Binding-site contacts:
Ligand atom N2 contacts residue LEU158 of chain 2.A at 3.0 Å (h-bond).
Ligand atom C10 contacts residue PRO164 of chain 2.A at 3.8 Å (hydrophobic).
Ligand atom C13 contacts residue ILE153 of chain 2.A at 3.8 Å (hydrophobic).
Ligand atom O1 contacts residue SER152 of chain 2.A at 3.3 Å.
Ligand atom C7 contacts residue GLY160 of chain 2.A at 3.7 Å.
Ligand atom C1 contacts residue ASP197 of chain 1.A at 3.3 Å.
Ligand atom C13 contacts residue SER152 of chain 2.A at 3.8 Å.
Ligand atom C7 contacts residue GLY133 of chain 2.A at 3.7 Å.
Ligand atom N3 contacts residue VAL157 of chain 2.A at 3.9 Å.
Ligand atom N1 contacts residue GLU136 of chain 2.A at 2.9 Å (salt-bridge).
Ligand atom C3 contacts residue PRO109 of chain 2.A at 3.6 Å (hydrophobic).
Ligand atom C5 contacts residue LEU107 of chain 2.A at 3.9 Å (hydrophobic).
Ligand atom C9 contacts residue LEU107 of chain 2.A at 3.5 Å (hydrophobic).
Ligand atom C7 contacts residue GLY161 of chain 2.A at 3.7 Å.
Ligand atom C12 contacts residue LEU158 of chain 2.A at 3.5 Å (hydrophobic).
Ligand atom C1 contacts residue GLU136 of chain 2.A at 3.8 Å.
Ligand atom C10 contacts residue PRO109 of chain 2.A at 3.9 Å (hydrophobic).
Ligand atom C8 contacts residue LEU158 of chain 2.A at 3.8 Å (hydrophobic).
Ligand atom N4 contacts residue TYR156 of chain 2.A at 3.0 Å (h-bond).
Ligand atom N2 contacts residue GLY161 of chain 2.A at 3.8 Å.
Ligand atom C10 contacts residue SER108 of chain 2.A at 3.6 Å.
Ligand atom C5 contacts residue TYR106 of chain 2.A at 3.4 Å (hydrophobic).
Ligand atom C2 contacts residue PRO109 of chain 2.A at 3.9 Å (hydrophobic).
Ligand atom C10 contacts residue LEU107 of chain 2.A at 3.6 Å (hydrophobic).
Ligand atom N1 contacts residue ASP197 of chain 1.A at 2.7 Å (salt-bridge).
Ligand atom C3 contacts residue ASP197 of chain 1.A at 3.6 Å.
Ligand atom C2 contacts residue GLU136 of chain 2.A at 3.6 Å.
Ligand atom C4 contacts residue SER108 of chain 2.A at 3.8 Å.
Ligand atom C4 contacts residue PRO109 of chain 2.A at 3.7 Å (hydrophobic).
Ligand atom N4 contacts residue GLY154 of chain 2.A at 2.9 Å (h-bond).
Ligand atom N3 contacts residue LEU158 of chain 2.A at 2.9 Å (h-bond).
Ligand atom C12 contacts residue TYR156 of chain 2.A at 3.5 Å (hydrophobic).
Ligand atom N2 contacts residue GLY160 of chain 2.A at 3.4 Å.
Ligand atom O1 contacts residue ILE153 of chain 2.A at 2.9 Å (h-bond).
Ligand atom O1 contacts residue PRO164 of chain 2.A at 3.9 Å.
Ligand atom N4 contacts residue SER152 of chain 2.A at 3.3 Å (h-bond).
Ligand atom C4 contacts residue TYR106 of chain 2.A at 3.3 Å (hydrophobic).
Ligand atom C8 contacts residue GLY160 of chain 2.A at 3.8 Å.
Ligand atom C11 contacts residue PRO164 of chain 2.A at 3.7 Å (hydrophobic).
Ligand atom C3 contacts residue GLU136 of chain 2.A at 3.6 Å.

Sequence of chain 1.A:
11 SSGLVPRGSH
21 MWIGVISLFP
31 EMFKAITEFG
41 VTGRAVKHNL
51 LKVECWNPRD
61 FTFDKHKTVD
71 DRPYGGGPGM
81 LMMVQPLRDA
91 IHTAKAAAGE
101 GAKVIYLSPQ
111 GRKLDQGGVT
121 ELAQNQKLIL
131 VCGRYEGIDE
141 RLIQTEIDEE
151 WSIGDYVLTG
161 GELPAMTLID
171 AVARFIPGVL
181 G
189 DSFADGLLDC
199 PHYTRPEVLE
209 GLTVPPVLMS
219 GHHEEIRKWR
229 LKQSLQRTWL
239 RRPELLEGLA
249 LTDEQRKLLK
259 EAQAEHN

Sequence of chain 2.A:
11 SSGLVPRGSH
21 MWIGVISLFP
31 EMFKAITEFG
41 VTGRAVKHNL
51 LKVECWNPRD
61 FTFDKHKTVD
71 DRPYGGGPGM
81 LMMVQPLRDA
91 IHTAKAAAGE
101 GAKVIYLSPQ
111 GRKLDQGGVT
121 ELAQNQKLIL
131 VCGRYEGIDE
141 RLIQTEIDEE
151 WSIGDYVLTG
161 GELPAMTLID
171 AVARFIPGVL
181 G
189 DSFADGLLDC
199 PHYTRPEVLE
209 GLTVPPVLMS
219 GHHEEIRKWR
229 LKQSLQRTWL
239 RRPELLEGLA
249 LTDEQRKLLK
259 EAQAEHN

A protein and the small-molecule ligand that binds it are described below.
Small molecule (SMILES): NCc1cccc(CNc2ccc(C(N)=O)cn2)c1